Sequence of chain 1.A:
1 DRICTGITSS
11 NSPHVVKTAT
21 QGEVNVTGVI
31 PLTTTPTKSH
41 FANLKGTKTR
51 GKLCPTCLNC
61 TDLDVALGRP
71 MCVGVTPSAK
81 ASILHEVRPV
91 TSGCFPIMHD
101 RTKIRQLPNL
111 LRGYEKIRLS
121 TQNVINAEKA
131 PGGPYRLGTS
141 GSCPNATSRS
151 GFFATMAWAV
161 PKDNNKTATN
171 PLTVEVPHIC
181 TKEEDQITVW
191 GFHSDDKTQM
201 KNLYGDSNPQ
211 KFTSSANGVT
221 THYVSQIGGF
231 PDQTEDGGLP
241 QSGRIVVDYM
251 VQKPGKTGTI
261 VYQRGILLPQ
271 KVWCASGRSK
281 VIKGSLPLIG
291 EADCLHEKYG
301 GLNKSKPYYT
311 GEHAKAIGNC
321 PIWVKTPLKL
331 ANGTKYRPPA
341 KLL

Binding-site contacts:
Ligand atom O5 contacts residue VAL15 of chain 1.A at 3.7 Å.
Ligand atom O6 contacts residue PRO13 of chain 1.A at 2.9 Å (h-bond).
Ligand atom O5 contacts residue SER12 of chain 1.A at 4.4 Å.
Ligand atom O5 contacts residue PRO13 of chain 1.A at 4.1 Å.
Ligand atom C3 contacts residue ASN25 of chain 1.A at 3.8 Å.
Ligand atom C7 contacts residue TYR336 of chain 1.A at 4.3 Å (hydrophobic).
Ligand atom C4 contacts residue ASN25 of chain 1.A at 4.3 Å.
Ligand atom C1 contacts residue SER12 of chain 1.A at 4.1 Å.
Ligand atom O7 contacts residue TYR336 of chain 1.A at 3.4 Å.
Ligand atom O5 contacts residue ASN25 of chain 1.A at 2.5 Å (h-bond).
Ligand atom C5 contacts residue ASN25 of chain 1.A at 3.7 Å.
Ligand atom C2 contacts residue ASN25 of chain 1.A at 2.4 Å.
Ligand atom C8 contacts residue SER12 of chain 1.A at 3.3 Å.
Ligand atom C7 contacts residue ASN25 of chain 1.A at 3.6 Å.
Ligand atom C8 contacts residue ASN25 of chain 1.A at 4.2 Å.
Ligand atom O6 contacts residue ASN25 of chain 1.A at 4.5 Å.
Ligand atom C8 contacts residue ASN11 of chain 1.A at 4.1 Å.
Ligand atom O7 contacts residue ASN25 of chain 1.A at 4.4 Å.
Ligand atom O6 contacts residue VAL15 of chain 1.A at 4.3 Å.
Ligand atom C7 contacts residue SER12 of chain 1.A at 4.0 Å.
Ligand atom C1 contacts residue ASN25 of chain 1.A at 1.5 Å.
Ligand atom C8 contacts residue PRO13 of chain 1.A at 4.4 Å (hydrophobic).
Ligand atom N2 contacts residue SER12 of chain 1.A at 4.2 Å.
Ligand atom C6 contacts residue PRO13 of chain 1.A at 4.2 Å (hydrophobic).
Ligand atom C6 contacts residue VAL15 of chain 1.A at 4.2 Å (hydrophobic).
Ligand atom N2 contacts residue ASN25 of chain 1.A at 2.7 Å (h-bond).
Ligand atom C2 contacts residue SER12 of chain 1.A at 3.8 Å.

This protein binds this small molecule.
Small molecule (SMILES): CC(=O)N[C@H]1[C@H](O[C@H]2[C@H](O)[C@@H](NC(C)=O)CO[C@@H]2CO)O[C@H](CO)[C@@H](O)[C@@H]1O